Sequence of chain 1.H:
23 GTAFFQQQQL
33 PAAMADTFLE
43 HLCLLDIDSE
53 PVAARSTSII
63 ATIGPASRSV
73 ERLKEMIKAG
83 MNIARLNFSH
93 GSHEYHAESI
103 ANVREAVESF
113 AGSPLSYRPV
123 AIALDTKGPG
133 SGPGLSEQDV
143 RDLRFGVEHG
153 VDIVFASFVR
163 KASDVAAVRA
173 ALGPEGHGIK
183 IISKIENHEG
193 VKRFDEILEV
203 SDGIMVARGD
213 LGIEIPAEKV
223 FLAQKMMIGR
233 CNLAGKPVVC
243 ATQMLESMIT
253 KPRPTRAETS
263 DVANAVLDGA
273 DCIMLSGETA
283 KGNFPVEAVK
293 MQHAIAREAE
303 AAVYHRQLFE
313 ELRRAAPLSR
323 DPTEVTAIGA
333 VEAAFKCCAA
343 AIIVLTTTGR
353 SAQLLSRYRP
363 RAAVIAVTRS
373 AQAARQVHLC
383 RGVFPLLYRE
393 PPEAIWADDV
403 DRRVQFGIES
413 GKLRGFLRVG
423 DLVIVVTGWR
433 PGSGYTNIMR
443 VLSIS

The small molecule below binds the protein below.
Small molecule (SMILES): O=C([O-])C(=O)[O-]

Binding-site contacts:
Ligand atom O3 contacts residue ASP212 of chain 1.H at 3.9 Å.
Ligand atom O1 contacts residue MET276 of chain 1.H at 4.2 Å.
Ligand atom O3 contacts residue MG1 of chain 1.QA at 2.0 Å.
Ligand atom O1 contacts residue THR244 of chain 1.H at 3.7 Å.
Ligand atom C1 contacts residue ALA209 of chain 1.H at 3.8 Å (hydrophobic).
Ligand atom O3 contacts residue LYS186 of chain 1.H at 2.7 Å (salt-bridge).
Ligand atom C2 contacts residue GLY211 of chain 1.H at 3.8 Å.
Ligand atom C1 contacts residue GLU188 of chain 1.H at 3.7 Å.
Ligand atom O2 contacts residue ASP212 of chain 1.H at 3.9 Å.
Ligand atom C2 contacts residue ASP212 of chain 1.H at 3.8 Å.
Ligand atom O1 contacts residue ALA209 of chain 1.H at 4.2 Å.
Ligand atom O1 contacts residue MET207 of chain 1.H at 4.3 Å.
Ligand atom C1 contacts residue MG1 of chain 1.QA at 2.8 Å.
Ligand atom C2 contacts residue MG1 of chain 1.QA at 2.8 Å.
Ligand atom C2 contacts residue THR244 of chain 1.H at 3.7 Å.
Ligand atom C1 contacts residue THR244 of chain 1.H at 4.2 Å.
Ligand atom C1 contacts residue LYS186 of chain 1.H at 3.5 Å.
Ligand atom O1 contacts residue LYS186 of chain 1.H at 3.6 Å (salt-bridge).
Ligand atom O1 contacts residue ARG87 of chain 1.H at 3.9 Å.
Ligand atom C2 contacts residue ALA209 of chain 1.H at 3.5 Å (hydrophobic).
Ligand atom O2 contacts residue MG1 of chain 1.QA at 4.1 Å.
Ligand atom O3 contacts residue ALA209 of chain 1.H at 4.2 Å.
Ligand atom O4 contacts residue ALA209 of chain 1.H at 3.7 Å.
Ligand atom O2 contacts residue ALA209 of chain 1.H at 3.3 Å.
Ligand atom O2 contacts residue GLY211 of chain 1.H at 2.9 Å (h-bond).
Ligand atom O3 contacts residue GLU188 of chain 1.H at 3.1 Å (salt-bridge).
Ligand atom C2 contacts residue GLU188 of chain 1.H at 3.5 Å.
Ligand atom C2 contacts residue ARG210 of chain 1.H at 4.4 Å.
Ligand atom O4 contacts residue ASP212 of chain 1.H at 2.9 Å (salt-bridge).
Ligand atom O2 contacts residue THR244 of chain 1.H at 2.6 Å (h-bond).
Ligand atom O2 contacts residue ARG210 of chain 1.H at 3.5 Å (salt-bridge).
Ligand atom O4 contacts residue GLU188 of chain 1.H at 2.8 Å (salt-bridge).
Ligand atom O4 contacts residue GLY211 of chain 1.H at 3.8 Å.
Ligand atom O4 contacts residue MG1 of chain 1.QA at 2.1 Å.
Ligand atom O1 contacts residue MG1 of chain 1.QA at 4.0 Å.